This small molecule binds to this protein.
Small molecule (SMILES): CCCCCCCCCCCCCC(=O)O[C@H](COC(=O)CCCCCCCCCC)COP(=O)(O)OCC[N+](C)(C)C

Binding-site contacts:
Ligand atom C3B contacts residue ALA34 of chain 1.C at 4.0 Å (hydrophobic).
Ligand atom C34 contacts residue LEU20 of chain 1.A at 3.5 Å (hydrophobic).
Ligand atom C2D contacts residue VAL28 of chain 1.A at 4.1 Å (hydrophobic).
Ligand atom C1 contacts residue TYR132 of chain 1.A at 4.0 Å (hydrophobic).
Ligand atom O22 contacts residue EGY1 of chain 1.T at 3.1 Å.
Ligand atom O14 contacts residue LYS136 of chain 1.A at 3.9 Å.
Ligand atom O21 contacts residue LEU23 of chain 1.A at 3.5 Å.
Ligand atom O13 contacts residue LYS136 of chain 1.A at 3.8 Å.
Ligand atom C11 contacts residue LYS136 of chain 1.A at 3.5 Å.
Ligand atom C22 contacts residue LEU23 of chain 1.A at 3.5 Å (hydrophobic).
Ligand atom C2D contacts residue MET30 of chain 1.C at 3.8 Å (hydrophobic).
Ligand atom O22 contacts residue HIS133 of chain 1.A at 3.8 Å.
Ligand atom C38 contacts residue LEU20 of chain 1.A at 4.1 Å (hydrophobic).
Ligand atom C21 contacts residue LEU23 of chain 1.A at 3.8 Å (hydrophobic).
Ligand atom C33 contacts residue EGY1 of chain 1.T at 4.1 Å.
Ligand atom C3A contacts residue SER24 of chain 1.A at 3.9 Å.
Ligand atom C2A contacts residue SER24 of chain 1.A at 3.7 Å.
Ligand atom C15 contacts residue KZB1 of chain 1.M at 3.7 Å.
Ligand atom O14 contacts residue TYR132 of chain 1.A at 3.2 Å (h-bond).
Ligand atom C37 contacts residue LEU20 of chain 1.A at 4.0 Å (hydrophobic).
Ligand atom C29 contacts residue SER24 of chain 1.A at 4.2 Å.
Ligand atom C2C contacts residue EGY1 of chain 1.S at 2.9 Å.
Ligand atom C13 contacts residue KZB1 of chain 1.M at 4.0 Å.
Ligand atom O32 contacts residue VAL41 of chain 1.C at 3.4 Å.
Ligand atom C2E contacts residue EGY1 of chain 1.S at 2.4 Å.
Ligand atom C36 contacts residue PHE37 of chain 1.C at 3.9 Å (hydrophobic).
Ligand atom C24 contacts residue ILE129 of chain 1.A at 3.6 Å (hydrophobic).
Ligand atom C2B contacts residue EGY1 of chain 1.S at 3.4 Å.
Ligand atom O14 contacts residue LYS19 of chain 1.A at 3.4 Å (salt-bridge).
Ligand atom O31 contacts residue EGY1 of chain 1.T at 3.9 Å.
Ligand atom O11 contacts residue HIS133 of chain 1.A at 4.2 Å.
Ligand atom C32 contacts residue LEU20 of chain 1.A at 3.8 Å (hydrophobic).
Ligand atom C2A contacts residue VAL28 of chain 1.A at 4.2 Å (hydrophobic).
Ligand atom C2E contacts residue MET30 of chain 1.C at 3.7 Å (hydrophobic).
Ligand atom C2D contacts residue EGY1 of chain 1.S at 1.5 Å.
Ligand atom C27 contacts residue SER24 of chain 1.A at 4.0 Å.
Ligand atom C2B contacts residue VAL28 of chain 1.A at 3.6 Å (hydrophobic).
Ligand atom C2C contacts residue VAL28 of chain 1.A at 3.6 Å (hydrophobic).
Ligand atom O11 contacts residue TYR132 of chain 1.A at 4.0 Å.
Ligand atom C37 contacts residue PHE37 of chain 1.C at 3.6 Å (hydrophobic).

Sequence of chain 1.A:
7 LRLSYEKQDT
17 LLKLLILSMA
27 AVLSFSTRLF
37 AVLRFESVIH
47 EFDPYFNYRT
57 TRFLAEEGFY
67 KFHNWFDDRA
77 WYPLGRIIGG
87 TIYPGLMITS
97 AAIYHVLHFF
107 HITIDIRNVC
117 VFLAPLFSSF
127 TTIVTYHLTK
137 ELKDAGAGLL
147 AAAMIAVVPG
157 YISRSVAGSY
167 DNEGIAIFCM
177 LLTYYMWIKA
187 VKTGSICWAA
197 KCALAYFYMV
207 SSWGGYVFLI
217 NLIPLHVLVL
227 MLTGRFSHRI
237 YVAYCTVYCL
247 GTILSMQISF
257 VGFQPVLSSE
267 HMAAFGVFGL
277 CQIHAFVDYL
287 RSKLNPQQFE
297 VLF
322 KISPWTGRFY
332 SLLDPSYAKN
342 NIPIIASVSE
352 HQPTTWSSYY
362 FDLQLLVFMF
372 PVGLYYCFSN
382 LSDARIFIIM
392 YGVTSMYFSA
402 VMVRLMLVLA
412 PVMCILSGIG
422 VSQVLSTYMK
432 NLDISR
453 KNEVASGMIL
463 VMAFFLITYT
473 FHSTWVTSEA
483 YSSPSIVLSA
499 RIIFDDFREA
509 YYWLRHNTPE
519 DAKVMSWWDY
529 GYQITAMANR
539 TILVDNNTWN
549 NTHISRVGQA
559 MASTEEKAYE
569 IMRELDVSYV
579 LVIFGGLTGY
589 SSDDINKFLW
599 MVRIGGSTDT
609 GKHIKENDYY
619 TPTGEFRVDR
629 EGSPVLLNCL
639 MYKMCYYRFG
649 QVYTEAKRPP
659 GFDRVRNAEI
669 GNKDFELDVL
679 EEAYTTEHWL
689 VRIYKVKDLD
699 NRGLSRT

Sequence of chain 1.C:
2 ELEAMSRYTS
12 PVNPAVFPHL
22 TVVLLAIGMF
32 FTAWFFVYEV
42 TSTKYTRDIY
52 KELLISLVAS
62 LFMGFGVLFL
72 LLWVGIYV